Sequence of chain 1.V:
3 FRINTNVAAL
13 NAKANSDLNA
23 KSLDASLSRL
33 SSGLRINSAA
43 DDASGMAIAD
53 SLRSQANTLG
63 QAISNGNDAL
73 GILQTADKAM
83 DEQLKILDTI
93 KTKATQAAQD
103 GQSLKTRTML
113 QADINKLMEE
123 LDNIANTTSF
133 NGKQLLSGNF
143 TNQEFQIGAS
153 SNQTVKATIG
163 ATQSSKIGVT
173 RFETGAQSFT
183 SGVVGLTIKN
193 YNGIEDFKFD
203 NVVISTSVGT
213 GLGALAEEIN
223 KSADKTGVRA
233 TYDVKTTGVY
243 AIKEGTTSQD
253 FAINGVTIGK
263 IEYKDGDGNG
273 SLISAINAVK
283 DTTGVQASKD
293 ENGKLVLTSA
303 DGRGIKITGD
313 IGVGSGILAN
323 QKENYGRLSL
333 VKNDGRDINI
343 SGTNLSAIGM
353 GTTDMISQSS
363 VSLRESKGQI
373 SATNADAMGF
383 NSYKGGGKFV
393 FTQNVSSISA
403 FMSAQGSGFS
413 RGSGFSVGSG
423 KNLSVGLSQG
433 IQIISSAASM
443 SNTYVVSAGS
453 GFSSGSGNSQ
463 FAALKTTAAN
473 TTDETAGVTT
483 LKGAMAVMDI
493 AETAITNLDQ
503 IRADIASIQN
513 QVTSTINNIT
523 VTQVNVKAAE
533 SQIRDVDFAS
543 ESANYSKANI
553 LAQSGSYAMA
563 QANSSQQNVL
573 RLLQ

The protein below binds the small molecule below.
Small molecule (SMILES): C[C@H](O)[C@H](N)[C@@H]1O[C@](O)(C(=O)O)C[C@H](O)[C@@H]1N

Binding-site contacts:
Ligand atom O1A contacts residue SER449 of chain 1.V at 3.2 Å.
Ligand atom O1A contacts residue LYS467 of chain 1.V at 4.0 Å.
Ligand atom C3 contacts residue SER452 of chain 1.V at 4.1 Å.
Ligand atom O4 contacts residue SER452 of chain 1.V at 3.3 Å (h-bond).
Ligand atom C4 contacts residue GLY451 of chain 1.V at 3.7 Å.
Ligand atom O1B contacts residue SER449 of chain 1.V at 2.8 Å (h-bond).
Ligand atom O1B contacts residue LYS467 of chain 1.V at 4.4 Å.
Ligand atom N5 contacts residue SER449 of chain 1.V at 4.3 Å.
Ligand atom C5 contacts residue SER449 of chain 1.V at 3.5 Å.
Ligand atom C6 contacts residue SER449 of chain 1.V at 3.3 Å.
Ligand atom O6 contacts residue SER449 of chain 1.V at 2.8 Å (h-bond).
Ligand atom C3 contacts residue VAL447 of chain 1.V at 4.4 Å (hydrophobic).
Ligand atom C4 contacts residue SER452 of chain 1.V at 3.5 Å.
Ligand atom O1B contacts residue VAL448 of chain 1.V at 4.2 Å.
Ligand atom O4 contacts residue SER449 of chain 1.V at 3.7 Å.
Ligand atom C1 contacts residue SER449 of chain 1.V at 2.3 Å.
Ligand atom C5 contacts residue GLY451 of chain 1.V at 4.2 Å.
Ligand atom O1B contacts residue VAL447 of chain 1.V at 3.4 Å.
Ligand atom O4 contacts residue GLY451 of chain 1.V at 3.6 Å.
Ligand atom C4 contacts residue SER449 of chain 1.V at 2.5 Å.
Ligand atom O8 contacts residue SER449 of chain 1.V at 4.3 Å.
Ligand atom C3 contacts residue SER449 of chain 1.V at 1.7 Å.
Ligand atom C2 contacts residue SER449 of chain 1.V at 1.4 Å.